Binding-site contacts:
Ligand atom C1 contacts residue ASN1121 of chain 1.B at 1.4 Å.
Ligand atom C3 contacts residue ASN1121 of chain 1.B at 3.8 Å.
Ligand atom C5 contacts residue ASN1121 of chain 1.B at 3.6 Å.
Ligand atom C4 contacts residue ASN1121 of chain 1.B at 4.2 Å.
Ligand atom O7 contacts residue ASN1121 of chain 1.B at 2.9 Å (h-bond).
Ligand atom C8 contacts residue ASN1121 of chain 1.B at 4.3 Å.
Ligand atom C7 contacts residue ASN1121 of chain 1.B at 3.1 Å.
Ligand atom C2 contacts residue ASN1121 of chain 1.B at 2.4 Å.
Ligand atom N2 contacts residue ASN1121 of chain 1.B at 2.9 Å (h-bond).
Ligand atom O5 contacts residue ASN1121 of chain 1.B at 2.4 Å (h-bond).

Sequence of chain 1.B:
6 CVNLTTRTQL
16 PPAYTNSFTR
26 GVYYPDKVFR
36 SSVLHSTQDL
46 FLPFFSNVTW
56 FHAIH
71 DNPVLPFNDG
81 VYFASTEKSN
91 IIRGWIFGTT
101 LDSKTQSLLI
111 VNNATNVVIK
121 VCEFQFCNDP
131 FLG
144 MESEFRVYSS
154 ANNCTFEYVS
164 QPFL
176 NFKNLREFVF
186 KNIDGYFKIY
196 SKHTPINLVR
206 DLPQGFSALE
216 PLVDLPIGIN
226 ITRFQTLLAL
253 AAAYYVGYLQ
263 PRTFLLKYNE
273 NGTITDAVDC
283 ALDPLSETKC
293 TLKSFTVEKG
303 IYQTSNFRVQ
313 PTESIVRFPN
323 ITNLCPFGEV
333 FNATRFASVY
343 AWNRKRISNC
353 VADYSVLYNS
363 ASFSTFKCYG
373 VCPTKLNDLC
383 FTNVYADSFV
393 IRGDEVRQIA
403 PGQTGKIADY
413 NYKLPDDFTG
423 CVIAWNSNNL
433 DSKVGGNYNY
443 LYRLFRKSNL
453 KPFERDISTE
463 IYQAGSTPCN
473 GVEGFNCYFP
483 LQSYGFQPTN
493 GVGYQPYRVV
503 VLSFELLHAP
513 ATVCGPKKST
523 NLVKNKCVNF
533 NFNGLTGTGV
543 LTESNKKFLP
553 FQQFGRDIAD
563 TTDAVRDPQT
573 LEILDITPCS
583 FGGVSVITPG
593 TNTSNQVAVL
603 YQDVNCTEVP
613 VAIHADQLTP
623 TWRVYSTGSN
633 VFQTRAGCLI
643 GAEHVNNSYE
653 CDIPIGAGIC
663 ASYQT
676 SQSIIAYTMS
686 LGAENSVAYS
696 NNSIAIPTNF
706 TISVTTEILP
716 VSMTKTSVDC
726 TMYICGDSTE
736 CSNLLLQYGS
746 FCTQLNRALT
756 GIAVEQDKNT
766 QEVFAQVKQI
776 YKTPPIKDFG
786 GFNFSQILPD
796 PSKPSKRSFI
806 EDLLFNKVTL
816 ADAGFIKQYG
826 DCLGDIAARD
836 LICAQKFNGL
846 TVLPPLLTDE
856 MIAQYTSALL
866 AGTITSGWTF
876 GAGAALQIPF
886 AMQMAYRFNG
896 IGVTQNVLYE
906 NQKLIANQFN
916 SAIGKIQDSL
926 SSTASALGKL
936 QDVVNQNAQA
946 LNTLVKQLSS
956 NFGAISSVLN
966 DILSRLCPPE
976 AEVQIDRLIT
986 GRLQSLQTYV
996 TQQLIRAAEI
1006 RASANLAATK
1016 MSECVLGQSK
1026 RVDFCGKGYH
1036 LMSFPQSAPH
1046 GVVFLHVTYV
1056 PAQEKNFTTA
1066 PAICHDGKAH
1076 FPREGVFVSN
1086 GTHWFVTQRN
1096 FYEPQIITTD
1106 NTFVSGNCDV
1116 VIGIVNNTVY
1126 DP

A protein and the small-molecule ligand that binds it are described below.
Small molecule (SMILES): CC(=O)N[C@H]1[C@H](O[C@H]2[C@H](O)[C@@H](NC(C)=O)CO[C@@H]2CO)O[C@H](CO)[C@@H](O)[C@@H]1O